The small molecule below binds the protein below.
Small molecule (SMILES): C[C@H](N)C(=O)N[C@@H](CC1=NC=NC1)C(=O)N[C@@H](CC1=NC=NC1)C(=O)N[C@@H](CC1=NC=NC1)C(=O)N[C@@H](Cc1cnc[nH]1)C(=O)N[C@@H](C)C=O

Sequence of chain 1.B:
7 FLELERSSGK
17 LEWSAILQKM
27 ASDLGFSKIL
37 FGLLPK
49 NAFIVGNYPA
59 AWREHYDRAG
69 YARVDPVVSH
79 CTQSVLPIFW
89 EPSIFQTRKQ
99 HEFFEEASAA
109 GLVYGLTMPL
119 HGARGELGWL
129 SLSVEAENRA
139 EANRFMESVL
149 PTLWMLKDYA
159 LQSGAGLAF

Sequence of chain 1.A:
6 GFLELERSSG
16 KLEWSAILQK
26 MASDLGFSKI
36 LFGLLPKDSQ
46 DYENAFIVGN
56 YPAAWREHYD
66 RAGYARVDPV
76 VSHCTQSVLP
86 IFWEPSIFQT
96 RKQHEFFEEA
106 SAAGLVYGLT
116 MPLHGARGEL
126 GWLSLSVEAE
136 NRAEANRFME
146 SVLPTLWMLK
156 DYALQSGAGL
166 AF

Binding-site contacts:
Ligand atom N contacts residue PRO85 of chain 1.A at 3.0 Å (h-bond).
Ligand atom CA contacts residue PHE87 of chain 1.A at 3.5 Å (hydrophobic).
Ligand atom CE1 contacts residue ILE92 of chain 1.A at 3.6 Å (hydrophobic).
Ligand atom CE1 contacts residue TYR157 of chain 1.B at 3.3 Å (hydrophobic).
Ligand atom NE2 contacts residue TYR157 of chain 1.B at 3.8 Å.
Ligand atom CB contacts residue LEU148 of chain 1.A at 3.3 Å (hydrophobic).
Ligand atom CE1 contacts residue PHE87 of chain 1.A at 3.1 Å (hydrophobic).
Ligand atom NE2 contacts residue LEU84 of chain 1.A at 3.5 Å.
Ligand atom N contacts residue PHE87 of chain 1.A at 3.8 Å.
Ligand atom CB contacts residue PHE87 of chain 1.A at 3.5 Å (hydrophobic).
Ligand atom CD2 contacts residue TRP152 of chain 1.A at 3.5 Å (hydrophobic).
Ligand atom ND1 contacts residue ILE92 of chain 1.A at 3.5 Å.
Ligand atom CB contacts residue HIS78 of chain 1.A at 3.6 Å.
Ligand atom CB contacts residue PRO85 of chain 1.A at 3.5 Å (hydrophobic).
Ligand atom O contacts residue HIS78 of chain 1.A at 3.5 Å.
Ligand atom CE1 contacts residue LEU84 of chain 1.A at 3.8 Å (hydrophobic).
Ligand atom NE2 contacts residue GLU11 of chain 1.B at 2.7 Å (salt-bridge).
Ligand atom CG contacts residue TYR157 of chain 1.B at 3.6 Å (hydrophobic).
Ligand atom CD2 contacts residue LEU84 of chain 1.A at 3.6 Å (hydrophobic).
Ligand atom O contacts residue PRO85 of chain 1.A at 3.5 Å (h-bond).
Ligand atom N contacts residue HIS78 of chain 1.A at 2.9 Å (h-bond).
Ligand atom NE2 contacts residue GLU89 of chain 1.A at 3.9 Å.
Ligand atom CD2 contacts residue ILE86 of chain 1.A at 3.7 Å (hydrophobic).
Ligand atom O contacts residue ILE86 of chain 1.A at 3.0 Å.
Ligand atom C contacts residue HIS78 of chain 1.A at 3.7 Å.
Ligand atom CA contacts residue HIS78 of chain 1.A at 3.8 Å.
Ligand atom CE1 contacts residue GLU11 of chain 1.B at 3.8 Å.
Ligand atom CD2 contacts residue GLU11 of chain 1.B at 3.4 Å.
Ligand atom CG contacts residue LEU148 of chain 1.A at 3.3 Å (hydrophobic).
Ligand atom CB contacts residue HIS78 of chain 1.A at 3.9 Å.
Ligand atom CA contacts residue TYR157 of chain 1.B at 3.6 Å (hydrophobic).
Ligand atom ND1 contacts residue PHE87 of chain 1.A at 2.9 Å (h-bond).
Ligand atom CA contacts residue HIS78 of chain 1.A at 3.6 Å.
Ligand atom CD2 contacts residue TYR157 of chain 1.B at 2.9 Å (hydrophobic).
Ligand atom NE2 contacts residue ILE92 of chain 1.A at 3.8 Å.
Ligand atom CG contacts residue LEU84 of chain 1.A at 3.8 Å (hydrophobic).
Ligand atom CA contacts residue PRO85 of chain 1.A at 3.6 Å (hydrophobic).
Ligand atom CG contacts residue ILE92 of chain 1.A at 3.8 Å (hydrophobic).
Ligand atom ND1 contacts residue LEU148 of chain 1.A at 3.5 Å.
Ligand atom CB contacts residue GLN81 of chain 1.A at 3.7 Å.